Binding-site contacts:
Ligand atom CAJ contacts residue THR117 of chain 1.A at 4.0 Å.
Ligand atom CAK contacts residue MET71 of chain 1.A at 4.2 Å (hydrophobic).
Ligand atom CAK contacts residue ALA137 of chain 1.A at 3.9 Å (hydrophobic).
Ligand atom CAV contacts residue THR134 of chain 1.A at 4.0 Å.
Ligand atom N contacts residue THR134 of chain 1.A at 3.8 Å.
Ligand atom CAW contacts residue PRO133 of chain 1.A at 3.6 Å (hydrophobic).
Ligand atom OAC contacts residue EDO1 of chain 1.J at 3.0 Å.
Ligand atom CAP contacts residue THR134 of chain 1.A at 3.8 Å.
Ligand atom CAM contacts residue ALA137 of chain 1.A at 3.9 Å (hydrophobic).
Ligand atom CAZ contacts residue LEU114 of chain 1.A at 3.6 Å (hydrophobic).
Ligand atom CAO contacts residue PRO133 of chain 1.A at 3.7 Å (hydrophobic).
Ligand atom CBA contacts residue LEU114 of chain 1.A at 3.6 Å (hydrophobic).
Ligand atom CAA contacts residue PRO133 of chain 1.A at 3.8 Å (hydrophobic).
Ligand atom CAZ contacts residue THR134 of chain 1.A at 4.2 Å.
Ligand atom CAK contacts residue GLY138 of chain 1.A at 3.9 Å.
Ligand atom CAH contacts residue MET71 of chain 1.A at 3.1 Å (hydrophobic).
Ligand atom CAI contacts residue PRO133 of chain 1.A at 3.8 Å (hydrophobic).
Ligand atom CAL contacts residue THR134 of chain 1.A at 3.9 Å.
Ligand atom CA contacts residue THR134 of chain 1.A at 4.2 Å.
Ligand atom CBA contacts residue THR134 of chain 1.A at 3.9 Å.
Ligand atom CAJ contacts residue EDO1 of chain 1.J at 3.5 Å.
Ligand atom CAH contacts residue THR134 of chain 1.A at 4.0 Å.
Ligand atom CAG contacts residue GLY138 of chain 1.A at 3.8 Å.
Ligand atom OAE contacts residue EOH1 of chain 1.C at 3.9 Å.
Ligand atom OAT contacts residue PRO133 of chain 1.A at 3.7 Å.
Ligand atom CAG contacts residue THR134 of chain 1.A at 4.1 Å.
Ligand atom CAX contacts residue EOH1 of chain 1.C at 4.2 Å.
Ligand atom CAL contacts residue LEU114 of chain 1.A at 3.5 Å (hydrophobic).
Ligand atom CAV contacts residue EDO1 of chain 1.J at 4.0 Å.
Ligand atom CAQ contacts residue EDO1 of chain 1.J at 4.1 Å.
Ligand atom CAG contacts residue MET71 of chain 1.A at 2.9 Å (hydrophobic).
Ligand atom CAY contacts residue THR134 of chain 1.A at 3.8 Å.
Ligand atom CAG contacts residue LEU114 of chain 1.A at 3.6 Å (hydrophobic).
Ligand atom CAJ contacts residue EOH1 of chain 1.C at 3.8 Å.
Ligand atom CAQ contacts residue THR134 of chain 1.A at 4.2 Å.
Ligand atom CAM contacts residue THR117 of chain 1.A at 3.7 Å.
Ligand atom CAM contacts residue EDO1 of chain 1.J at 3.7 Å.
Ligand atom CAK contacts residue LEU114 of chain 1.A at 3.7 Å (hydrophobic).
Ligand atom CAZ contacts residue ALA137 of chain 1.A at 4.2 Å (hydrophobic).
Ligand atom CAH contacts residue LEU114 of chain 1.A at 3.5 Å (hydrophobic).

Sequence of chain 1.A:
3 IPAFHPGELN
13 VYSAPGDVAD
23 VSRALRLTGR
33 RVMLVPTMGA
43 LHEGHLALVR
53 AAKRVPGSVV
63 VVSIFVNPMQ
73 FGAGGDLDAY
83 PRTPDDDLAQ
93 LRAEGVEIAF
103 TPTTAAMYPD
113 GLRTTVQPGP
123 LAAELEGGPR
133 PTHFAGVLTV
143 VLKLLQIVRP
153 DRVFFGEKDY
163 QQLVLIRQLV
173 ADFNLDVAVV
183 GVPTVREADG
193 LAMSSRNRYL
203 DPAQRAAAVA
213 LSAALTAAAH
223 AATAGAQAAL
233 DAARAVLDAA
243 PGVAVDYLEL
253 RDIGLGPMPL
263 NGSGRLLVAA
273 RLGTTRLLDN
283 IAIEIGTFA

A small-molecule ligand and the protein it binds are described below.
Small molecule (SMILES): COc1ccc2c(c1)cc(C(=O)NS(=O)(=O)c1ccc3ccccc3c1)n2CC(=O)O